Binding-site contacts:
Ligand atom O21 contacts residue THR198 of chain 1.A at 2.9 Å (h-bond).
Ligand atom C4 contacts residue THR199 of chain 1.A at 3.4 Å.
Ligand atom O20 contacts residue HIS119 of chain 1.A at 4.0 Å.
Ligand atom N19 contacts residue HIS96 of chain 1.A at 3.4 Å (h-bond).
Ligand atom C6 contacts residue LEU197 of chain 1.A at 4.2 Å (hydrophobic).
Ligand atom C18 contacts residue GLY131 of chain 1.A at 3.9 Å.
Ligand atom N19 contacts residue GLU106 of chain 1.A at 4.1 Å.
Ligand atom N19 contacts residue HIS94 of chain 1.A at 3.4 Å (h-bond).
Ligand atom C2 contacts residue THR199 of chain 1.A at 4.0 Å.
Ligand atom C8 contacts residue VAL134 of chain 1.A at 3.6 Å (hydrophobic).
Ligand atom C7 contacts residue PHE130 of chain 1.A at 3.6 Å (hydrophobic).
Ligand atom N19 contacts residue THR198 of chain 1.A at 2.8 Å (h-bond).
Ligand atom N19 contacts residue HIS119 of chain 1.A at 3.3 Å (h-bond).
Ligand atom C17 contacts residue VAL134 of chain 1.A at 3.8 Å (hydrophobic).
Ligand atom S22 contacts residue ZN1 of chain 1.B at 3.1 Å.
Ligand atom C1 contacts residue LEU197 of chain 1.A at 4.1 Å (hydrophobic).
Ligand atom C contacts residue GLN92 of chain 1.A at 3.7 Å.
Ligand atom C15 contacts residue PHE130 of chain 1.A at 4.2 Å (hydrophobic).
Ligand atom O25 contacts residue THR199 of chain 1.A at 4.3 Å.
Ligand atom O21 contacts residue LEU197 of chain 1.A at 3.1 Å.
Ligand atom C8 contacts residue PHE130 of chain 1.A at 3.4 Å (hydrophobic).
Ligand atom C10 contacts residue LEU197 of chain 1.A at 4.0 Å (hydrophobic).
Ligand atom S22 contacts residue THR198 of chain 1.A at 3.9 Å.
Ligand atom C9 contacts residue PHE130 of chain 1.A at 3.6 Å (hydrophobic).
Ligand atom S22 contacts residue HIS119 of chain 1.A at 4.2 Å.
Ligand atom C3 contacts residue THR199 of chain 1.A at 3.2 Å.
Ligand atom C8 contacts residue LEU197 of chain 1.A at 3.9 Å (hydrophobic).
Ligand atom O20 contacts residue ZN1 of chain 1.B at 3.3 Å.
Ligand atom C18 contacts residue VAL134 of chain 1.A at 3.8 Å (hydrophobic).
Ligand atom C17 contacts residue PHE130 of chain 1.A at 3.8 Å (hydrophobic).
Ligand atom N19 contacts residue ZN1 of chain 1.B at 2.0 Å.
Ligand atom C9 contacts residue LEU140 of chain 1.A at 4.0 Å (hydrophobic).
Ligand atom O25 contacts residue ZN1 of chain 1.B at 3.6 Å.
Ligand atom C13 contacts residue PRO201 of chain 1.A at 4.2 Å (hydrophobic).
Ligand atom O25 contacts residue HIS94 of chain 1.A at 3.6 Å.
Ligand atom O20 contacts residue VAL121 of chain 1.A at 3.6 Å.
Ligand atom C9 contacts residue LEU197 of chain 1.A at 3.5 Å (hydrophobic).
Ligand atom S22 contacts residue HIS94 of chain 1.A at 3.8 Å.
Ligand atom O20 contacts residue HIS94 of chain 1.A at 3.2 Å.
Ligand atom C10 contacts residue PHE130 of chain 1.A at 4.3 Å (hydrophobic).

Sequence of chain 1.A:
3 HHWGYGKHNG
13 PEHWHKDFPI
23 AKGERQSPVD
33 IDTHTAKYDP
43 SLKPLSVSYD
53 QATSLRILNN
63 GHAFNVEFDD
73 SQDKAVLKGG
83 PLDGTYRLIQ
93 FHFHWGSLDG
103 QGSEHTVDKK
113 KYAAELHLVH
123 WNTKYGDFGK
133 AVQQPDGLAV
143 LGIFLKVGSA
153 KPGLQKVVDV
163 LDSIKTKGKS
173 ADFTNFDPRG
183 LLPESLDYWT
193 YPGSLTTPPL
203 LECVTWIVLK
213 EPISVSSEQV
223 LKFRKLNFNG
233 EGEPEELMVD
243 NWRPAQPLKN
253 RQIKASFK

The protein below binds the small molecule below.
Small molecule (SMILES): C[C@]12CC[C@H]3[C@@H](CC=C4C[C@@H](OS(N)(=O)=O)CC[C@@]43C)[C@@H]1CC[C@@H]2C=O